Binding-site contacts:
Ligand atom C5 contacts residue PHE113 of chain 1.B at 3.7 Å (hydrophobic).
Ligand atom C1 contacts residue HEM1 of chain 1.V at 2.9 Å.
Ligand atom C6 contacts residue HEM1 of chain 1.V at 2.8 Å.
Ligand atom N1 contacts residue ARG255 of chain 1.B at 3.9 Å.
Ligand atom S1 contacts residue GLN105 of chain 1.B at 3.0 Å (h-bond).
Ligand atom C7 contacts residue ALA114 of chain 1.B at 3.9 Å (hydrophobic).
Ligand atom C7 contacts residue ARG348 of chain 1.B at 3.8 Å.
Ligand atom C4 contacts residue ARG255 of chain 1.B at 3.2 Å.
Ligand atom C4 contacts residue HEM1 of chain 1.V at 3.8 Å.
Ligand atom C2 contacts residue HEM1 of chain 1.V at 3.0 Å.
Ligand atom C1 contacts residue HIS109 of chain 1.B at 3.0 Å.
Ligand atom N1 contacts residue HIS109 of chain 1.B at 3.4 Å (h-bond).
Ligand atom C3 contacts residue PHE113 of chain 1.B at 4.1 Å (hydrophobic).
Ligand atom C6 contacts residue ALA114 of chain 1.B at 4.2 Å (hydrophobic).
Ligand atom O1 contacts residue ARG255 of chain 1.B at 3.4 Å.
Ligand atom C6 contacts residue ARG255 of chain 1.B at 4.2 Å.
Ligand atom S1 contacts residue HIS109 of chain 1.B at 2.9 Å (h-bond).
Ligand atom N2 contacts residue ARG255 of chain 1.B at 3.7 Å.
Ligand atom C1 contacts residue ARG255 of chain 1.B at 4.1 Å.
Ligand atom C2 contacts residue HIS109 of chain 1.B at 4.2 Å.
Ligand atom N2 contacts residue GLU258 of chain 1.B at 4.2 Å.
Ligand atom C6 contacts residue PHE113 of chain 1.B at 3.2 Å (hydrophobic).
Ligand atom C3 contacts residue ARG255 of chain 1.B at 3.1 Å.
Ligand atom C4 contacts residue HIS109 of chain 1.B at 4.3 Å.
Ligand atom C2 contacts residue PHE113 of chain 1.B at 4.4 Å (hydrophobic).
Ligand atom N1 contacts residue HEM1 of chain 1.V at 2.7 Å.
Ligand atom C7 contacts residue PHE113 of chain 1.B at 4.2 Å (hydrophobic).
Ligand atom C5 contacts residue HEM1 of chain 1.V at 2.7 Å.
Ligand atom N2 contacts residue HEM1 of chain 1.V at 3.5 Å.
Ligand atom O1 contacts residue HEM1 of chain 1.V at 4.4 Å.
Ligand atom C1 contacts residue GLN105 of chain 1.B at 4.5 Å.
Ligand atom S1 contacts residue HEM1 of chain 1.V at 2.8 Å.
Ligand atom N2 contacts residue HIS109 of chain 1.B at 3.5 Å (h-bond).
Ligand atom C3 contacts residue HEM1 of chain 1.V at 3.5 Å.
Ligand atom C7 contacts residue HEM1 of chain 1.V at 2.7 Å.
Ligand atom C5 contacts residue ARG255 of chain 1.B at 3.4 Å.
Ligand atom O1 contacts residue GLU258 of chain 1.B at 4.3 Å.
Ligand atom C2 contacts residue ARG255 of chain 1.B at 3.5 Å.

This small molecule binds to this protein.
Small molecule (SMILES): CCCc1cc(=O)[nH]c(=S)[nH]1

Sequence of chain 1.B:
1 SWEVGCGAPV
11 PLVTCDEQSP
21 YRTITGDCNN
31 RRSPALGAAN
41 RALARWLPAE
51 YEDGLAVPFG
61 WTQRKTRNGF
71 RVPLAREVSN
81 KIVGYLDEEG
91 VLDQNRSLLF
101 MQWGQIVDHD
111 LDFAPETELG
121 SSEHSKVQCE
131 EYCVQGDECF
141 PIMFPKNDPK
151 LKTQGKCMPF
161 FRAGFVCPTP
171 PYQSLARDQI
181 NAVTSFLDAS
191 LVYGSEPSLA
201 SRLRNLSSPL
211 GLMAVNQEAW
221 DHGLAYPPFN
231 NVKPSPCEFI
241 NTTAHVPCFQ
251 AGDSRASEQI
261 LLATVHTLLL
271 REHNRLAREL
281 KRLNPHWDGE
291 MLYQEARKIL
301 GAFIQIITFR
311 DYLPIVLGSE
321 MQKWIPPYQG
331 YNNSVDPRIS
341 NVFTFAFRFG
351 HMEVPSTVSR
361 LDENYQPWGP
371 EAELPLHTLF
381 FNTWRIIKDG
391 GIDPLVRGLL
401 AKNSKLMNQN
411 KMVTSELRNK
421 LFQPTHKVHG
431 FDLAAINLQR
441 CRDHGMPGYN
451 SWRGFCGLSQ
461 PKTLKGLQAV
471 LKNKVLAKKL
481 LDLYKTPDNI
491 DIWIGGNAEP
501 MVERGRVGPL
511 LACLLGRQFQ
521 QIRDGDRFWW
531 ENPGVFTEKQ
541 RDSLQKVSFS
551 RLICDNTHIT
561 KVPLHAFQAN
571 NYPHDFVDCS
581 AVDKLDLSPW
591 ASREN